Sequence of chain 1.B:
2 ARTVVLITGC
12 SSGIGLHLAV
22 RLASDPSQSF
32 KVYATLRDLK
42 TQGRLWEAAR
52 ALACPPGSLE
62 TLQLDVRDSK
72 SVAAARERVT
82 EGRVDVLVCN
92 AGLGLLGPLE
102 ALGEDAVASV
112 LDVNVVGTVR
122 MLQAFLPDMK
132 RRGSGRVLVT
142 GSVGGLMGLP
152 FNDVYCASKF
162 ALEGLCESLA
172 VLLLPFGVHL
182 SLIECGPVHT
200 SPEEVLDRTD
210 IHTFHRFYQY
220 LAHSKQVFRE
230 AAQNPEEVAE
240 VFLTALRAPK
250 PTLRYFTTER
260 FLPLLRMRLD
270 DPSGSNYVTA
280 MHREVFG

Binding-site contacts:
Ligand atom C30 contacts residue HIS222 of chain 1.B at 2.6 Å.
Ligand atom C13 contacts residue VAL144 of chain 1.B at 3.3 Å (hydrophobic).
Ligand atom N30 contacts residue LEU96 of chain 1.B at 3.0 Å (h-bond).
Ligand atom C1 contacts residue PHE260 of chain 1.B at 3.9 Å (hydrophobic).
Ligand atom C23 contacts residue TYR156 of chain 1.B at 3.5 Å (hydrophobic).
Ligand atom O19 contacts residue SER143 of chain 1.B at 3.2 Å (h-bond).
Ligand atom C31 contacts residue GLU283 of chain 1.B at 3.6 Å.
Ligand atom C24 contacts residue TYR156 of chain 1.B at 3.7 Å (hydrophobic).
Ligand atom C30 contacts residue GLU283 of chain 1.B at 3.7 Å.
Ligand atom C31 contacts residue HIS222 of chain 1.B at 1.3 Å.
Ligand atom O19 contacts residue VAL144 of chain 1.B at 3.7 Å.
Ligand atom N30 contacts residue ASN153 of chain 1.B at 2.5 Å (h-bond).
Ligand atom C5 contacts residue HIS222 of chain 1.B at 3.7 Å.
Ligand atom C31 contacts residue VAL226 of chain 1.B at 3.5 Å (hydrophobic).
Ligand atom C23 contacts residue ASN153 of chain 1.B at 3.5 Å.
Ligand atom C28 contacts residue TYR156 of chain 1.B at 3.6 Å (hydrophobic).
Ligand atom C3 contacts residue VAL226 of chain 1.B at 3.9 Å (hydrophobic).
Ligand atom C11 contacts residue LEU150 of chain 1.B at 3.8 Å (hydrophobic).
Ligand atom N30 contacts residue TYR156 of chain 1.B at 3.5 Å.
Ligand atom C28 contacts residue ASN153 of chain 1.B at 3.6 Å.
Ligand atom O19 contacts residue GLY187 of chain 1.B at 3.5 Å.
Ligand atom C3 contacts residue HIS222 of chain 1.B at 3.6 Å.
Ligand atom C8 contacts residue TYR219 of chain 1.B at 3.6 Å (hydrophobic).
Ligand atom C12 contacts residue VAL144 of chain 1.B at 3.9 Å (hydrophobic).
Ligand atom O19 contacts residue CYS186 of chain 1.B at 3.7 Å.
Ligand atom C20 contacts residue GLY145 of chain 1.B at 3.8 Å.
Ligand atom C11 contacts residue VAL226 of chain 1.B at 3.9 Å (hydrophobic).
Ligand atom C18 contacts residue GLY187 of chain 1.B at 3.8 Å.
Ligand atom C7 contacts residue TYR219 of chain 1.B at 3.6 Å (hydrophobic).
Ligand atom C20 contacts residue LEU150 of chain 1.B at 3.4 Å (hydrophobic).
Ligand atom C20 contacts residue VAL144 of chain 1.B at 3.8 Å (hydrophobic).
Ligand atom C22 contacts residue TYR156 of chain 1.B at 3.6 Å (hydrophobic).
Ligand atom O29 contacts residue LEU96 of chain 1.B at 2.7 Å (h-bond).
Ligand atom O29 contacts residue GLY95 of chain 1.B at 3.2 Å.
Ligand atom C18 contacts residue PRO188 of chain 1.B at 3.6 Å (hydrophobic).
Ligand atom C5 contacts residue VAL226 of chain 1.B at 3.8 Å (hydrophobic).
Ligand atom C30 contacts residue VAL284 of chain 1.B at 3.8 Å (hydrophobic).
Ligand atom O19 contacts residue PRO188 of chain 1.B at 3.9 Å.
Ligand atom C21 contacts residue TYR156 of chain 1.B at 3.6 Å (hydrophobic).
Ligand atom C28 contacts residue LEU96 of chain 1.B at 3.6 Å (hydrophobic).

The protein below binds the small molecule below.
Small molecule (SMILES): C[C@]12CC[C@@H]3c4ccc(CCBr)cc4CC[C@H]3[C@@H]1C[C@H](Cc1cccc(C(N)=O)c1)[C@@H]2O